Binding-site contacts:
Ligand atom O5 contacts residue ASN106 of chain 1.A at 2.4 Å (h-bond).
Ligand atom C1 contacts residue ASN106 of chain 1.A at 1.4 Å.
Ligand atom N2 contacts residue GLN90 of chain 1.A at 3.4 Å (h-bond).
Ligand atom C8 contacts residue LEU44 of chain 1.A at 3.7 Å (hydrophobic).
Ligand atom C3 contacts residue ASN106 of chain 1.A at 3.8 Å.
Ligand atom O7 contacts residue ASN106 of chain 1.A at 4.4 Å.
Ligand atom C1 contacts residue THR108 of chain 1.A at 3.8 Å.
Ligand atom C1 contacts residue GLN90 of chain 1.A at 4.0 Å.
Ligand atom C8 contacts residue GLN90 of chain 1.A at 3.9 Å.
Ligand atom C8 contacts residue ILE92 of chain 1.A at 4.4 Å (hydrophobic).
Ligand atom C8 contacts residue THR42 of chain 1.A at 3.7 Å.
Ligand atom C5 contacts residue THR108 of chain 1.A at 4.2 Å.
Ligand atom O7 contacts residue VAL46 of chain 1.A at 4.4 Å.
Ligand atom C8 contacts residue GLN104 of chain 1.A at 3.7 Å.
Ligand atom C6 contacts residue MET109 of chain 1.A at 3.9 Å (hydrophobic).
Ligand atom C5 contacts residue ASN106 of chain 1.A at 3.7 Å.
Ligand atom C4 contacts residue ASN106 of chain 1.A at 4.2 Å.
Ligand atom C7 contacts residue ASN106 of chain 1.A at 3.9 Å.
Ligand atom O5 contacts residue THR108 of chain 1.A at 4.0 Å.
Ligand atom C2 contacts residue ASN106 of chain 1.A at 2.5 Å.
Ligand atom O7 contacts residue GLN90 of chain 1.A at 3.2 Å (h-bond).
Ligand atom C2 contacts residue GLN90 of chain 1.A at 3.8 Å.
Ligand atom O6 contacts residue MET109 of chain 1.A at 3.5 Å.
Ligand atom N2 contacts residue ASN106 of chain 1.A at 2.9 Å (h-bond).
Ligand atom C7 contacts residue GLN90 of chain 1.A at 3.3 Å.

The small molecule below binds the protein below.
Small molecule (SMILES): CC(=O)N[C@@H]1[C@@H](O)[C@H](O)[C@@H](CO)O[C@H]1O

Sequence of chain 1.A:
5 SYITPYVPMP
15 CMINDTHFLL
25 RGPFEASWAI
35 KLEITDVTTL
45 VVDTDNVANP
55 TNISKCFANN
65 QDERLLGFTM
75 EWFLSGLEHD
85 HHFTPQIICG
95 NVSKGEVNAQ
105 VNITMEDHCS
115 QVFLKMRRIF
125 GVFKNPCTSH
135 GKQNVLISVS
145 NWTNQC